Sequence of chain 2.C:
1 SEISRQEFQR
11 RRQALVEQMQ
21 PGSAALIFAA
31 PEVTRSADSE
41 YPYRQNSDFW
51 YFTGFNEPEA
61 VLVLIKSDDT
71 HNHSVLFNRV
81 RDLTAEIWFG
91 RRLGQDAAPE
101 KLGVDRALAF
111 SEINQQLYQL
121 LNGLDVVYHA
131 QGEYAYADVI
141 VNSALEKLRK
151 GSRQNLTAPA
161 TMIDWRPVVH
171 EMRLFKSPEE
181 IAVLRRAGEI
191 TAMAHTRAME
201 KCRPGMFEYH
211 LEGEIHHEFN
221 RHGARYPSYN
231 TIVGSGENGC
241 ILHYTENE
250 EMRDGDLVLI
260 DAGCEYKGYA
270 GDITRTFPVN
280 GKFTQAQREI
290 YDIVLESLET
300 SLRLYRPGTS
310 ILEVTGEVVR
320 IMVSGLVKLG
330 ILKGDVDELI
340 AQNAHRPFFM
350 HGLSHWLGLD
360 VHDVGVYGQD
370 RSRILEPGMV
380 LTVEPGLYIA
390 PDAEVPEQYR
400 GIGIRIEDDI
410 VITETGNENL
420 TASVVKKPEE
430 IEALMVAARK

A protein and the small-molecule ligand that binds it are described below.
Small molecule (SMILES): CC(C)C[C@H](NC(=O)[C@@H]1CCCN1)C(=O)O

Sequence of chain 1.D:
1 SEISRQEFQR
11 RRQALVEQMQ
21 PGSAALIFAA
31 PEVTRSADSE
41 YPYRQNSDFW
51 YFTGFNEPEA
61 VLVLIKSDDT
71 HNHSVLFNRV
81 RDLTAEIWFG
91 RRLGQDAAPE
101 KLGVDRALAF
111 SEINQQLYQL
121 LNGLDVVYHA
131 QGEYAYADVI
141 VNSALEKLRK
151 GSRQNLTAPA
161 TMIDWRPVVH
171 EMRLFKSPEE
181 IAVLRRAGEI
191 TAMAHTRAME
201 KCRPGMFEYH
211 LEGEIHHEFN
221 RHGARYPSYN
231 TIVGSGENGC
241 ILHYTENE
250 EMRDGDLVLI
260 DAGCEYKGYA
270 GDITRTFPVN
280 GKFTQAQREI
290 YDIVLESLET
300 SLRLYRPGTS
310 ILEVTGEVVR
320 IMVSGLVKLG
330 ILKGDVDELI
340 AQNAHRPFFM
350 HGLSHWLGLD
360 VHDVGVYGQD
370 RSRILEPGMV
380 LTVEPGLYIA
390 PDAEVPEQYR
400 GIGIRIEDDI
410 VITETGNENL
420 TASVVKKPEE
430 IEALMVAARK

Sequence of chain 1.C:
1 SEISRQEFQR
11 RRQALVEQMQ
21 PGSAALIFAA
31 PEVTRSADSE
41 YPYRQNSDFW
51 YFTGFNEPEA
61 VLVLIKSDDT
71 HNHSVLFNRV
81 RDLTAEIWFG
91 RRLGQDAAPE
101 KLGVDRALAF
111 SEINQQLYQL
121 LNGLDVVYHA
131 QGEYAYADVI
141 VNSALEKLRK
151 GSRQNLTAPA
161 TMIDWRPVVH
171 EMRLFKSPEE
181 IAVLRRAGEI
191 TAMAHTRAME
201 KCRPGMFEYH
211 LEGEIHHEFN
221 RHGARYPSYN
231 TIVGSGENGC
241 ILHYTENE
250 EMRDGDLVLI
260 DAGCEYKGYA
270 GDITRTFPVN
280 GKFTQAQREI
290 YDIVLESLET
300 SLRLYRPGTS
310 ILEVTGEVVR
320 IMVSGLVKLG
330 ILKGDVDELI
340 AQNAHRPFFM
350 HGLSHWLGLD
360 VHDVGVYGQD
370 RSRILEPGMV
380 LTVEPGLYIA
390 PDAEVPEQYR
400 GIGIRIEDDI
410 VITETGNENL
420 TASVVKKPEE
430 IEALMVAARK

Binding-site contacts:
Ligand atom CD1 contacts residue HIS361 of chain 1.C at 3.8 Å.
Ligand atom C contacts residue GLY351 of chain 1.C at 3.8 Å.
Ligand atom C contacts residue HIS361 of chain 1.C at 3.7 Å.
Ligand atom N contacts residue HIS361 of chain 1.C at 3.9 Å.
Ligand atom CB contacts residue HIS354 of chain 1.C at 3.9 Å.
Ligand atom CB contacts residue HIS350 of chain 1.C at 3.8 Å.
Ligand atom C contacts residue ARG370 of chain 1.C at 3.7 Å.
Ligand atom N contacts residue GLU383 of chain 1.C at 3.8 Å.
Ligand atom O contacts residue TRP88 of chain 2.C at 4.0 Å.
Ligand atom CB contacts residue GLU383 of chain 1.C at 3.5 Å.
Ligand atom O contacts residue ARG370 of chain 1.C at 3.6 Å.
Ligand atom O contacts residue HIS361 of chain 1.C at 3.6 Å.
Ligand atom CG contacts residue GLU383 of chain 1.C at 3.5 Å.
Ligand atom CG contacts residue ARG404 of chain 1.C at 3.5 Å.
Ligand atom CD2 contacts residue ARG370 of chain 1.C at 3.7 Å.
Ligand atom CA contacts residue GLU383 of chain 1.C at 3.4 Å.
Ligand atom CD1 contacts residue ARG153 of chain 1.D at 4.0 Å.
Ligand atom CD2 contacts residue HIS354 of chain 1.C at 3.9 Å.
Ligand atom N contacts residue HIS354 of chain 1.C at 3.9 Å.
Ligand atom CB contacts residue HIS361 of chain 1.C at 4.1 Å.
Ligand atom OXT contacts residue HIS350 of chain 1.C at 4.1 Å.
Ligand atom O contacts residue ARG153 of chain 1.D at 3.7 Å.
Ligand atom C contacts residue HIS243 of chain 1.C at 4.2 Å.
Ligand atom O contacts residue HIS243 of chain 1.C at 3.3 Å (h-bond).
Ligand atom OXT contacts residue ARG370 of chain 1.C at 3.3 Å (salt-bridge).
Ligand atom CB contacts residue ARG370 of chain 1.C at 4.2 Å.
Ligand atom CG contacts residue ARG370 of chain 1.C at 4.2 Å.
Ligand atom CD contacts residue ASP260 of chain 1.C at 3.9 Å.
Ligand atom O contacts residue GLY351 of chain 1.C at 3.7 Å.
Ligand atom CD contacts residue GLU383 of chain 1.C at 4.1 Å.
Ligand atom CD contacts residue HIS243 of chain 1.C at 3.4 Å.
Ligand atom O contacts residue TRP88 of chain 2.C at 3.6 Å.
Ligand atom N contacts residue HIS243 of chain 1.C at 3.4 Å (h-bond).
Ligand atom CD2 contacts residue ARG153 of chain 1.D at 4.2 Å.
Ligand atom CD contacts residue ARG404 of chain 1.C at 3.7 Å.
Ligand atom OXT contacts residue GLY351 of chain 1.C at 3.0 Å (h-bond).
Ligand atom CG contacts residue ARG153 of chain 1.D at 3.6 Å.
Ligand atom CD2 contacts residue TYR366 of chain 1.C at 3.7 Å (hydrophobic).
Ligand atom O contacts residue HIS350 of chain 1.C at 4.0 Å.
Ligand atom CD contacts residue LEU242 of chain 1.C at 4.2 Å (hydrophobic).